A protein and the small-molecule ligand that binds it are described below.
Small molecule (SMILES): COc1ccc(-n2c([C@H](Cc3cc(F)cc(F)c3)NC(=O)CN3CCN(S(=O)(=O)c4ccc(N)cc4)CC3=O)nc3ccccc3c2=O)cc1

Sequence of chain 1.G:
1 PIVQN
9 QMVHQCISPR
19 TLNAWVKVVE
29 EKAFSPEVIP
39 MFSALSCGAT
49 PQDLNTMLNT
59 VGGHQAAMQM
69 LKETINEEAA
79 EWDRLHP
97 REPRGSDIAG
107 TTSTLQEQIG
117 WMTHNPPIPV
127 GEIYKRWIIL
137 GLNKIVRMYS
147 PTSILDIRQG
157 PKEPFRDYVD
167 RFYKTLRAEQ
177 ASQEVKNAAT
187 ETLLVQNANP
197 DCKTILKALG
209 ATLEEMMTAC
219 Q

Binding-site contacts:
Ligand atom C21 contacts residue LEU56 of chain 1.G at 3.6 Å (hydrophobic).
Ligand atom C3 contacts residue ASN183 of chain 1.I at 3.1 Å.
Ligand atom N6 contacts residue ASN57 of chain 1.G at 3.0 Å (h-bond).
Ligand atom N1 contacts residue ASN183 of chain 1.I at 3.0 Å (h-bond).
Ligand atom C6 contacts residue GLN67 of chain 1.G at 3.4 Å.
Ligand atom C21 contacts residue ASN57 of chain 1.G at 3.3 Å.
Ligand atom C3 contacts residue LYS182 of chain 1.I at 3.6 Å.
Ligand atom C18 contacts residue LYS70 of chain 1.G at 3.5 Å.
Ligand atom F1 contacts residue ILE73 of chain 1.G at 3.3 Å.
Ligand atom O6 contacts residue ILE73 of chain 1.G at 3.6 Å.
Ligand atom C15 contacts residue ASN57 of chain 1.G at 2.9 Å.
Ligand atom F1 contacts residue LEU69 of chain 1.G at 3.5 Å.
Ligand atom N1 contacts residue THR186 of chain 1.I at 3.3 Å (h-bond).
Ligand atom C35 contacts residue ASN74 of chain 1.G at 3.2 Å.
Ligand atom C25 contacts residue GLY106 of chain 1.G at 3.6 Å.
Ligand atom C1 contacts residue GLN67 of chain 1.G at 3.3 Å.
Ligand atom F2 contacts residue LEU56 of chain 1.G at 3.5 Å.
Ligand atom C28 contacts residue ASN57 of chain 1.G at 3.5 Å.
Ligand atom C7 contacts residue LYS70 of chain 1.G at 3.5 Å.
Ligand atom C22 contacts residue ASN53 of chain 1.G at 3.3 Å.
Ligand atom C1 contacts residue THR186 of chain 1.I at 3.5 Å.
Ligand atom C30 contacts residue ASN53 of chain 1.G at 3.4 Å.
Ligand atom C30 contacts residue TYR130 of chain 1.G at 3.3 Å (hydrophobic).
Ligand atom C35 contacts residue LYS70 of chain 1.G at 3.5 Å.
Ligand atom C19 contacts residue MET66 of chain 1.G at 3.3 Å (hydrophobic).
Ligand atom C2 contacts residue THR186 of chain 1.I at 3.5 Å.
Ligand atom O5 contacts residue THR107 of chain 1.G at 3.2 Å.
Ligand atom C16 contacts residue ASN57 of chain 1.G at 3.5 Å.
Ligand atom C13 contacts residue ASN57 of chain 1.G at 3.5 Å.
Ligand atom F1 contacts residue LYS70 of chain 1.G at 3.4 Å.
Ligand atom C1 contacts residue TYR169 of chain 1.I at 3.5 Å (hydrophobic).
Ligand atom C31 contacts residue TYR130 of chain 1.G at 3.3 Å (hydrophobic).
Ligand atom O2 contacts residue LYS182 of chain 1.I at 3.6 Å.
Ligand atom N4 contacts residue ASN57 of chain 1.G at 3.1 Å (h-bond).
Ligand atom F2 contacts residue MET66 of chain 1.G at 3.0 Å.
Ligand atom C4 contacts residue LYS182 of chain 1.I at 3.5 Å.
Ligand atom C23 contacts residue ASN53 of chain 1.G at 3.4 Å.
Ligand atom C2 contacts residue ASN183 of chain 1.I at 3.5 Å.
Ligand atom C25 contacts residue ASN53 of chain 1.G at 3.6 Å.
Ligand atom O5 contacts residue ASN53 of chain 1.G at 3.5 Å (h-bond).

Sequence of chain 1.I:
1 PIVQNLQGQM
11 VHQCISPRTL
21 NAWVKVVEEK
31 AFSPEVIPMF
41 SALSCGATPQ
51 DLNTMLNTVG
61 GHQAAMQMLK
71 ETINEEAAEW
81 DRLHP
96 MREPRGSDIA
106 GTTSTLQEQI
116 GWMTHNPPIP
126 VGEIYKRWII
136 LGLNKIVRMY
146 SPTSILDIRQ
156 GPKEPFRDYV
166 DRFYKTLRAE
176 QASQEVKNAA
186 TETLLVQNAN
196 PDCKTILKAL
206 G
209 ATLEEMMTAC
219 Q